This protein binds this small molecule.
Small molecule (SMILES): COc1cccc(-c2cc(C(=O)N(C)[C@@H]3CCN(Cc4ccc(Cl)cc4)C3)c3ccccc3n2)c1

Sequence of chain 1.B:
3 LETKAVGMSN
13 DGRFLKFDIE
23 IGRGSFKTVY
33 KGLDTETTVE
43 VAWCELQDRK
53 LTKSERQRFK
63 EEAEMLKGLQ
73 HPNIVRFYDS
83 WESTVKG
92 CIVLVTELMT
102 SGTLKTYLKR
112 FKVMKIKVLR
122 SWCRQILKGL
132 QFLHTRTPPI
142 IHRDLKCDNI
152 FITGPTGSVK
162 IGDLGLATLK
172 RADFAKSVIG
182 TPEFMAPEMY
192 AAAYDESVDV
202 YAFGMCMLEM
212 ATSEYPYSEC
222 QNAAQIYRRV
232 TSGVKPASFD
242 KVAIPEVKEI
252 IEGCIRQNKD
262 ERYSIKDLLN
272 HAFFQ

Binding-site contacts:
Ligand atom C5 contacts residue ALA168 of chain 1.B at 3.4 Å (hydrophobic).
Ligand atom O33 contacts residue LEU95 of chain 1.B at 3.5 Å.
Ligand atom C39 contacts residue LEU68 of chain 1.B at 3.8 Å (hydrophobic).
Ligand atom C39 contacts residue PHE79 of chain 1.B at 3.8 Å (hydrophobic).
Ligand atom O51 contacts residue LEU165 of chain 1.B at 3.7 Å.
Ligand atom C36 contacts residue GLY166 of chain 1.B at 3.6 Å.
Ligand atom CL1 contacts residue ILE141 of chain 1.B at 3.5 Å.
Ligand atom C38 contacts residue LEU95 of chain 1.B at 3.8 Å (hydrophobic).
Ligand atom N37 contacts residue LEU95 of chain 1.B at 3.6 Å.
Ligand atom C49 contacts residue ASP164 of chain 1.B at 3.8 Å.
Ligand atom C8 contacts residue LEU170 of chain 1.B at 3.6 Å (hydrophobic).
Ligand atom C3 contacts residue LEU68 of chain 1.B at 3.5 Å (hydrophobic).
Ligand atom C41 contacts residue LEU165 of chain 1.B at 3.7 Å (hydrophobic).
Ligand atom C10 contacts residue LEU170 of chain 1.B at 3.3 Å (hydrophobic).
Ligand atom C5 contacts residue LEU165 of chain 1.B at 3.4 Å (hydrophobic).
Ligand atom C52 contacts residue LEU165 of chain 1.B at 3.6 Å (hydrophobic).
Ligand atom C28 contacts residue PHE61 of chain 1.B at 3.6 Å (hydrophobic).
Ligand atom C52 contacts residue VAL77 of chain 1.B at 3.1 Å (hydrophobic).
Ligand atom N15 contacts residue GLY166 of chain 1.B at 3.4 Å (h-bond).
Ligand atom C45 contacts residue ASP164 of chain 1.B at 3.8 Å.
Ligand atom O51 contacts residue LEU68 of chain 1.B at 3.6 Å.
Ligand atom C44 contacts residue PHE79 of chain 1.B at 3.8 Å (hydrophobic).
Ligand atom C42 contacts residue LEU165 of chain 1.B at 3.7 Å (hydrophobic).
Ligand atom C24 contacts residue GLU64 of chain 1.B at 3.2 Å.
Ligand atom C35 contacts residue LEU95 of chain 1.B at 3.5 Å (hydrophobic).
Ligand atom C8 contacts residue GLU64 of chain 1.B at 3.2 Å.
Ligand atom C47 contacts residue ASP164 of chain 1.B at 3.4 Å.
Ligand atom C24 contacts residue GLY166 of chain 1.B at 3.8 Å.
Ligand atom C36 contacts residue LEU95 of chain 1.B at 3.5 Å (hydrophobic).
Ligand atom C34 contacts residue LEU95 of chain 1.B at 3.7 Å (hydrophobic).
Ligand atom C49 contacts residue LEU165 of chain 1.B at 3.8 Å (hydrophobic).
Ligand atom C42 contacts residue PHE79 of chain 1.B at 3.6 Å (hydrophobic).
Ligand atom C12 contacts residue ALA168 of chain 1.B at 3.1 Å (hydrophobic).
Ligand atom CL1 contacts residue MET67 of chain 1.B at 3.5 Å.
Ligand atom C10 contacts residue GLU64 of chain 1.B at 3.7 Å.
Ligand atom O51 contacts residue PHE79 of chain 1.B at 3.8 Å.
Ligand atom N37 contacts residue GLY166 of chain 1.B at 3.7 Å.
Ligand atom C21 contacts residue PHE61 of chain 1.B at 3.7 Å (hydrophobic).
Ligand atom C39 contacts residue LEU95 of chain 1.B at 3.8 Å (hydrophobic).
Ligand atom C44 contacts residue LEU165 of chain 1.B at 3.8 Å (hydrophobic).